Binding-site contacts:
Ligand atom O6 contacts residue PHE79 of chain 2.A at 4.1 Å.
Ligand atom O7 contacts residue ASN27 of chain 2.A at 3.8 Å.
Ligand atom C2 contacts residue ASN27 of chain 2.A at 2.6 Å.
Ligand atom C8 contacts residue LEU77 of chain 2.A at 3.9 Å (hydrophobic).
Ligand atom N2 contacts residue ASN27 of chain 2.A at 3.0 Å (h-bond).
Ligand atom C6 contacts residue LEU77 of chain 2.A at 3.8 Å (hydrophobic).
Ligand atom C1 contacts residue ASN27 of chain 2.A at 1.4 Å.
Ligand atom C4 contacts residue ASN27 of chain 2.A at 4.3 Å.
Ligand atom C5 contacts residue PHE79 of chain 2.A at 4.3 Å (hydrophobic).
Ligand atom C6 contacts residue PHE79 of chain 2.A at 4.0 Å (hydrophobic).
Ligand atom C5 contacts residue LEU77 of chain 2.A at 4.3 Å (hydrophobic).
Ligand atom C3 contacts residue ASN27 of chain 2.A at 3.9 Å.
Ligand atom C1 contacts residue PHE79 of chain 2.A at 4.4 Å (hydrophobic).
Ligand atom O5 contacts residue ASN27 of chain 2.A at 2.3 Å (h-bond).
Ligand atom C7 contacts residue ASN27 of chain 2.A at 3.6 Å.
Ligand atom C5 contacts residue ASN27 of chain 2.A at 3.6 Å.
Ligand atom O5 contacts residue PHE79 of chain 2.A at 3.7 Å.

A protein and the small-molecule ligand that binds it are described below.
Small molecule (SMILES): CC(=O)N[C@H]1[C@H](O[C@H]2[C@H](O[C@@H]3O[C@@H](C)[C@@H](O)[C@@H](O)[C@@H]3O)[C@@H](NC(C)=O)CO[C@@H]2CO)O[C@H](CO)[C@@H](O[C@@H]2O[C@H](CO)[C@@H](O)[C@H](O)[C@@H]2O)[C@@H]1O

Sequence of chain 2.A:
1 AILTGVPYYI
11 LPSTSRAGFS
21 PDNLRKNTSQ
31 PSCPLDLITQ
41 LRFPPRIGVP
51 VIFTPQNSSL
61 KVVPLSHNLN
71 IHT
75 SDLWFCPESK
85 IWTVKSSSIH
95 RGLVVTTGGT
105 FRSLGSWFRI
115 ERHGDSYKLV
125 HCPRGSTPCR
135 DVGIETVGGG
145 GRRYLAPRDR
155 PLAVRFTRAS